This small molecule binds to this protein.
Small molecule (SMILES): CC(=O)N[C@@H]1[C@@H](O)[C@H](O)[C@@H](CO)O[C@H]1O

Sequence of chain 1.K:
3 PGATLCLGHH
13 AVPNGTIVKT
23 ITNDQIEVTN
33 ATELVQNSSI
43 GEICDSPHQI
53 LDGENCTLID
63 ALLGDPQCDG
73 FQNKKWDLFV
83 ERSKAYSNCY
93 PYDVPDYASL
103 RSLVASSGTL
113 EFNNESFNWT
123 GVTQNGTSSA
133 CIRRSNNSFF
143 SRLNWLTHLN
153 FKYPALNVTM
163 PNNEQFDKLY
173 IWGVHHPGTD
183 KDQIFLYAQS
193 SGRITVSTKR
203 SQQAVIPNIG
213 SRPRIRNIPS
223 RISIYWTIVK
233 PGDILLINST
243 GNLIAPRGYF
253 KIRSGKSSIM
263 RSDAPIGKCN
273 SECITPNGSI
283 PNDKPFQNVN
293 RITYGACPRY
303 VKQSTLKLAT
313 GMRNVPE

Binding-site contacts:
Ligand atom C7 contacts residue ASN120 of chain 1.K at 3.4 Å.
Ligand atom O5 contacts residue THR122 of chain 1.K at 4.0 Å.
Ligand atom C3 contacts residue ASN120 of chain 1.K at 3.6 Å.
Ligand atom C5 contacts residue THR122 of chain 1.K at 4.4 Å.
Ligand atom C1 contacts residue THR122 of chain 1.K at 3.6 Å.
Ligand atom N2 contacts residue THR122 of chain 1.K at 4.3 Å.
Ligand atom O5 contacts residue ASN120 of chain 1.K at 2.4 Å (h-bond).
Ligand atom N2 contacts residue ASN120 of chain 1.K at 2.8 Å (h-bond).
Ligand atom C2 contacts residue ASN120 of chain 1.K at 2.2 Å.
Ligand atom O7 contacts residue ASN120 of chain 1.K at 3.4 Å (h-bond).
Ligand atom C1 contacts residue ASN120 of chain 1.K at 1.4 Å.
Ligand atom C5 contacts residue ASN120 of chain 1.K at 3.6 Å.
Ligand atom C4 contacts residue ASN120 of chain 1.K at 4.0 Å.